Binding-site contacts:
Ligand atom CZ2 contacts residue ILE166 of chain 1.A at 3.5 Å (hydrophobic).
Ligand atom CZ3 contacts residue ILE171 of chain 1.A at 3.7 Å (hydrophobic).
Ligand atom O contacts residue GLU145 of chain 1.A at 2.6 Å (salt-bridge).
Ligand atom OE contacts residue VAL170 of chain 1.A at 3.5 Å.
Ligand atom C contacts residue HIS144 of chain 1.A at 3.5 Å.
Ligand atom OXT contacts residue CD1 of chain 1.C at 2.3 Å.
Ligand atom CB contacts residue GLU145 of chain 1.A at 3.6 Å.
Ligand atom CZ2 contacts residue HIS144 of chain 1.A at 3.4 Å.
Ligand atom N contacts residue ASN108 of chain 1.A at 2.8 Å (h-bond).
Ligand atom C contacts residue CD1 of chain 1.C at 2.7 Å.
Ligand atom CD2 contacts residue HIS144 of chain 1.A at 3.6 Å.
Ligand atom CE2 contacts residue HIS144 of chain 1.A at 3.3 Å.
Ligand atom CA contacts residue ASN108 of chain 1.A at 3.2 Å.
Ligand atom CG contacts residue HIS144 of chain 1.A at 3.7 Å.
Ligand atom OXT contacts residue HIS154 of chain 1.A at 3.3 Å (h-bond).
Ligand atom NE1 contacts residue HIS144 of chain 1.A at 3.2 Å.
Ligand atom CE2 contacts residue SER168 of chain 1.A at 3.5 Å.
Ligand atom O contacts residue HIS144 of chain 1.A at 3.1 Å (h-bond).
Ligand atom O contacts residue GLY111 of chain 1.A at 3.7 Å.
Ligand atom C contacts residue GLU145 of chain 1.A at 3.5 Å.
Ligand atom CZ2 contacts residue SER168 of chain 1.A at 3.6 Å.
Ligand atom NE1 contacts residue ILE171 of chain 1.A at 3.6 Å.
Ligand atom O contacts residue ILE110 of chain 1.A at 2.8 Å (h-bond).
Ligand atom CB contacts residue THR109 of chain 1.A at 3.6 Å.
Ligand atom CE2 contacts residue ILE171 of chain 1.A at 3.6 Å (hydrophobic).
Ligand atom NE1 contacts residue SER168 of chain 1.A at 2.9 Å (h-bond).
Ligand atom CA contacts residue GLU145 of chain 1.A at 3.7 Å.
Ligand atom OXT contacts residue HIS144 of chain 1.A at 3.6 Å (h-bond).
Ligand atom CH2 contacts residue ILE166 of chain 1.A at 3.6 Å (hydrophobic).
Ligand atom CD1 contacts residue ALA169 of chain 1.A at 3.3 Å (hydrophobic).
Ligand atom C contacts residue ASN108 of chain 1.A at 3.5 Å.
Ligand atom NE1 contacts residue VAL170 of chain 1.A at 3.6 Å (h-bond).
Ligand atom O contacts residue THR109 of chain 1.A at 3.3 Å.
Ligand atom ND2 contacts residue ARG107 of chain 1.A at 2.8 Å (salt-bridge).
Ligand atom CA contacts residue GLY111 of chain 1.A at 3.4 Å.
Ligand atom O contacts residue CD1 of chain 1.C at 2.5 Å.
Ligand atom CD1 contacts residue HIS144 of chain 1.A at 3.6 Å.
Ligand atom CB contacts residue ILE110 of chain 1.A at 3.6 Å (hydrophobic).
Ligand atom NE1 contacts residue ALA169 of chain 1.A at 3.3 Å (h-bond).
Ligand atom N contacts residue ASN108 of chain 1.A at 3.4 Å (h-bond).

Sequence of chain 1.A:
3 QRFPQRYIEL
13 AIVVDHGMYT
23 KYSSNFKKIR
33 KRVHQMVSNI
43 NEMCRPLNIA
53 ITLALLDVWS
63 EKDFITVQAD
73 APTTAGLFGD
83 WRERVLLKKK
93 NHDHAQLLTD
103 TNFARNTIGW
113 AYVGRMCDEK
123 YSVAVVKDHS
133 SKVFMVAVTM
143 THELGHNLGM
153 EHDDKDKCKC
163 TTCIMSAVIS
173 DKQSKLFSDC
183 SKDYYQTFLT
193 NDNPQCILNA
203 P

This small molecule binds to this protein.
Small molecule (SMILES): NC(=O)C[C@H](NC(=O)[C@@H]1C=CC(=O)N1)C(=O)N[C@@H](CC1=CN=C2CC=CC=C12)C(=O)O